Sequence of chain 1.B:
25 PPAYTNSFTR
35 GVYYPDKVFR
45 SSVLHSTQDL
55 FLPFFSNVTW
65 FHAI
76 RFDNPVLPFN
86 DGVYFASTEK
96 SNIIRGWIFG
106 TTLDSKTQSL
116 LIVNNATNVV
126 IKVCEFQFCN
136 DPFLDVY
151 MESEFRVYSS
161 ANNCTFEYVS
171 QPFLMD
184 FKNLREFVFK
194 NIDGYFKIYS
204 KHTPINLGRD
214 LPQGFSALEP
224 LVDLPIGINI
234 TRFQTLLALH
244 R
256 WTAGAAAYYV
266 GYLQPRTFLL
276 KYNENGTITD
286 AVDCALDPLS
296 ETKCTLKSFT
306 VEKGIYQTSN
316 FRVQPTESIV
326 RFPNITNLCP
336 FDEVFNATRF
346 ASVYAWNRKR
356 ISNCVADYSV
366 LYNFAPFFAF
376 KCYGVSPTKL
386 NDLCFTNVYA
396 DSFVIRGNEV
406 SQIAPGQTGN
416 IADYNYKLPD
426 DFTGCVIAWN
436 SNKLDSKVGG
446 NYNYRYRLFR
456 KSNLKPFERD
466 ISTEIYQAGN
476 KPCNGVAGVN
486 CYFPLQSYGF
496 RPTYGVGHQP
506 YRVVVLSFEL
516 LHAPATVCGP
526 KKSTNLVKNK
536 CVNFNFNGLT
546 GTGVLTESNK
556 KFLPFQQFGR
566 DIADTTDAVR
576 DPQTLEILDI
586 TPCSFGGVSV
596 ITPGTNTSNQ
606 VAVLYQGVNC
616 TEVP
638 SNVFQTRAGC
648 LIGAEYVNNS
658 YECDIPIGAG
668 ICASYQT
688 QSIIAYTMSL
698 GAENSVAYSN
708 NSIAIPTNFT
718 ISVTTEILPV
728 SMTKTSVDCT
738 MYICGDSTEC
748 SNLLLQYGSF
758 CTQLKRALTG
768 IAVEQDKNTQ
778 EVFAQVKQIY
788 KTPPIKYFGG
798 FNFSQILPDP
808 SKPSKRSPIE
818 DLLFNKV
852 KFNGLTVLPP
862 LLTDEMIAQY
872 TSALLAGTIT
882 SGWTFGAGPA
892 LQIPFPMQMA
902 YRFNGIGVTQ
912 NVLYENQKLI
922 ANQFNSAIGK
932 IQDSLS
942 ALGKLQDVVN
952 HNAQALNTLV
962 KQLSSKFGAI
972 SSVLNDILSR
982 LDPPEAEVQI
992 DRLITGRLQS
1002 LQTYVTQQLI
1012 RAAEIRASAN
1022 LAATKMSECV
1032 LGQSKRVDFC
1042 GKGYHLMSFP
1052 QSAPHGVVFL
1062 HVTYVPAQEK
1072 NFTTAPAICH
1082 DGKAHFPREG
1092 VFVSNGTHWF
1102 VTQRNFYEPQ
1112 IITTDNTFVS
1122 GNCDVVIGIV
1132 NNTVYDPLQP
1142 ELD

The protein below binds the small molecule below.
Small molecule (SMILES): CC(=O)N[C@@H]1[C@@H](O)[C@H](O)[C@@H](CO)O[C@H]1O

Binding-site contacts:
Ligand atom O7 contacts residue ASN601 of chain 1.B at 3.6 Å (h-bond).
Ligand atom N2 contacts residue ASN601 of chain 1.B at 2.8 Å (h-bond).
Ligand atom C8 contacts residue ASN601 of chain 1.B at 4.5 Å.
Ligand atom O5 contacts residue ASN601 of chain 1.B at 2.5 Å (h-bond).
Ligand atom C1 contacts residue ASN601 of chain 1.B at 1.4 Å.
Ligand atom C5 contacts residue ASN601 of chain 1.B at 3.7 Å.
Ligand atom C4 contacts residue ASN601 of chain 1.B at 4.3 Å.
Ligand atom C3 contacts residue ASN601 of chain 1.B at 3.8 Å.
Ligand atom C7 contacts residue ASN601 of chain 1.B at 3.6 Å.
Ligand atom C2 contacts residue ASN601 of chain 1.B at 2.5 Å.